A protein and the small-molecule ligand that binds it are described below.
Small molecule (SMILES): CC(=O)Nc1ccc(COc2ccc(-c3cc(C4CCN(C(=O)CNC(=O)[C@@H](CC(C)C)NC(=N)N)CC4)n(C)n3)c(Cl)c2Cl)cc1

Sequence of chain 1.C:
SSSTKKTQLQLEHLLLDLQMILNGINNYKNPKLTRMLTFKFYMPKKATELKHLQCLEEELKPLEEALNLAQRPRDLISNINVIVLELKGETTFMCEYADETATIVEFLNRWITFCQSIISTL

Binding-site contacts:
Ligand atom C34 contacts residue LEU72 of chain 1.C at 3.8 Å (hydrophobic).
Ligand atom N4 contacts residue PRO65 of chain 1.C at 3.5 Å.
Ligand atom C40 contacts residue LYS35 of chain 1.C at 3.7 Å.
Ligand atom N5 contacts residue GLU62 of chain 1.C at 2.9 Å (salt-bridge).
Ligand atom CL10 contacts residue MET39 of chain 1.C at 3.4 Å.
Ligand atom C43 contacts residue PHE42 of chain 1.C at 3.8 Å (hydrophobic).
Ligand atom C21 contacts residue THR41 of chain 1.C at 3.5 Å.
Ligand atom C21 contacts residue PHE42 of chain 1.C at 3.9 Å (hydrophobic).
Ligand atom N3 contacts residue PHE42 of chain 1.C at 3.6 Å.
Ligand atom C24 contacts residue GLU62 of chain 1.C at 3.6 Å.
Ligand atom C26 contacts residue LYS43 of chain 1.C at 3.5 Å.
Ligand atom C36 contacts residue TYR45 of chain 1.C at 3.8 Å (hydrophobic).
Ligand atom C39 contacts residue PHE42 of chain 1.C at 3.7 Å (hydrophobic).
Ligand atom C13 contacts residue LEU72 of chain 1.C at 3.8 Å (hydrophobic).
Ligand atom N6 contacts residue LEU72 of chain 1.C at 3.7 Å.
Ligand atom C33 contacts residue LEU72 of chain 1.C at 3.9 Å (hydrophobic).
Ligand atom C18 contacts residue LYS32 of chain 1.C at 3.9 Å.
Ligand atom CL9 contacts residue MET39 of chain 1.C at 3.3 Å.
Ligand atom C37 contacts residue TYR45 of chain 1.C at 3.3 Å (hydrophobic).
Ligand atom C15 contacts residue ARG38 of chain 1.C at 3.6 Å.
Ligand atom C20 contacts residue LEU72 of chain 1.C at 3.7 Å (hydrophobic).
Ligand atom N4 contacts residue GLU62 of chain 1.C at 2.8 Å (salt-bridge).
Ligand atom C36 contacts residue LYS43 of chain 1.C at 3.8 Å.
Ligand atom N3 contacts residue LYS43 of chain 1.C at 3.5 Å (salt-bridge).
Ligand atom N4 contacts residue TYR45 of chain 1.C at 3.5 Å.
Ligand atom C29 contacts residue PHE42 of chain 1.C at 3.7 Å (hydrophobic).
Ligand atom C36 contacts residue THR111 of chain 1.C at 3.7 Å.
Ligand atom C16 contacts residue LYS35 of chain 1.C at 3.2 Å.
Ligand atom N5 contacts residue PRO65 of chain 1.C at 3.8 Å.
Ligand atom CL10 contacts residue ARG38 of chain 1.C at 3.9 Å.
Ligand atom N5 contacts residue LYS43 of chain 1.C at 3.1 Å (salt-bridge).
Ligand atom O47 contacts residue LYS43 of chain 1.C at 2.8 Å (salt-bridge).
Ligand atom N5 contacts residue PHE44 of chain 1.C at 3.8 Å.
Ligand atom O47 contacts residue THR41 of chain 1.C at 3.8 Å.
Ligand atom O47 contacts residue PHE42 of chain 1.C at 3.4 Å.
Ligand atom C24 contacts residue PRO65 of chain 1.C at 3.8 Å (hydrophobic).
Ligand atom C32 contacts residue TYR45 of chain 1.C at 3.6 Å (hydrophobic).
Ligand atom CL9 contacts residue ALA73 of chain 1.C at 3.3 Å.
Ligand atom C43 contacts residue THR41 of chain 1.C at 3.5 Å.
Ligand atom C24 contacts residue TYR45 of chain 1.C at 3.8 Å (hydrophobic).